Sequence of chain 1.A:
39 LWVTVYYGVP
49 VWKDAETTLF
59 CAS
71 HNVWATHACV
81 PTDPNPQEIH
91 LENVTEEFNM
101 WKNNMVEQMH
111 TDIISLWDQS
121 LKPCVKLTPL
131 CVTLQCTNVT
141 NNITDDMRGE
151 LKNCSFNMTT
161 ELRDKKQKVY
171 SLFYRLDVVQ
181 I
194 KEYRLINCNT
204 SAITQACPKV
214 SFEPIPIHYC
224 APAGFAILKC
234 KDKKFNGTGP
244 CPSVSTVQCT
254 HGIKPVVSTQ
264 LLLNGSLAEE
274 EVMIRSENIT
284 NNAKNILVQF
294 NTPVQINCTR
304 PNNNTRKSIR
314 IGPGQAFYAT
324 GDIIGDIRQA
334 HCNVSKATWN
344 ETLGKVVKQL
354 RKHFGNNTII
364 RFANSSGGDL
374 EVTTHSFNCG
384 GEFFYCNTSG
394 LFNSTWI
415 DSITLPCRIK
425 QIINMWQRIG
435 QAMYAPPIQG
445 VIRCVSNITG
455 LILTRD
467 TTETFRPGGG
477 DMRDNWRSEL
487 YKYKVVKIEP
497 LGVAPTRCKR

Binding-site contacts:
Ligand atom C7 contacts residue ASN396 of chain 1.A at 3.6 Å.
Ligand atom O5 contacts residue ASN396 of chain 1.A at 2.5 Å (h-bond).
Ligand atom C8 contacts residue SER392 of chain 1.A at 3.2 Å.
Ligand atom O7 contacts residue GLY393 of chain 1.A at 3.5 Å.
Ligand atom C5 contacts residue ASN396 of chain 1.A at 3.8 Å.
Ligand atom C7 contacts residue GLY393 of chain 1.A at 3.8 Å.
Ligand atom C1 contacts residue ASN396 of chain 1.A at 1.5 Å.
Ligand atom N2 contacts residue ASN396 of chain 1.A at 2.9 Å (h-bond).
Ligand atom C2 contacts residue ASN396 of chain 1.A at 2.5 Å.
Ligand atom C4 contacts residue ASN396 of chain 1.A at 4.3 Å.
Ligand atom C3 contacts residue ASN396 of chain 1.A at 3.9 Å.
Ligand atom O7 contacts residue ASN396 of chain 1.A at 4.0 Å.
Ligand atom C8 contacts residue GLY393 of chain 1.A at 3.5 Å.

The protein below binds the small molecule below.
Small molecule (SMILES): CC(=O)N[C@@H]1[C@@H](O)[C@H](O)[C@@H](CO)O[C@H]1O